A small-molecule ligand and the protein it binds are described below.
Small molecule (SMILES): CC(=O)N[C@@H]1[C@@H](O)[C@H](O)[C@@H](CO)O[C@H]1O

Binding-site contacts:
Ligand atom C1 contacts residue SER219 of chain 1.A at 4.2 Å.
Ligand atom C8 contacts residue SER219 of chain 1.A at 3.9 Å.
Ligand atom C2 contacts residue ASN165 of chain 1.E at 2.5 Å.
Ligand atom C7 contacts residue ASN165 of chain 1.E at 3.1 Å.
Ligand atom C8 contacts residue ASN165 of chain 1.E at 4.4 Å.
Ligand atom C6 contacts residue THR167 of chain 1.E at 4.2 Å.
Ligand atom N2 contacts residue SER219 of chain 1.A at 3.6 Å (h-bond).
Ligand atom C1 contacts residue ASN165 of chain 1.E at 1.4 Å.
Ligand atom C7 contacts residue SER219 of chain 1.A at 4.0 Å.
Ligand atom C5 contacts residue ILE244 of chain 1.E at 4.4 Å (hydrophobic).
Ligand atom C2 contacts residue SER219 of chain 1.A at 4.4 Å.
Ligand atom O6 contacts residue ILE244 of chain 1.E at 3.4 Å.
Ligand atom C6 contacts residue ILE244 of chain 1.E at 4.4 Å (hydrophobic).
Ligand atom O7 contacts residue ASN165 of chain 1.E at 2.8 Å (h-bond).
Ligand atom O6 contacts residue THR167 of chain 1.E at 3.2 Å.
Ligand atom C4 contacts residue ASN165 of chain 1.E at 4.2 Å.
Ligand atom O5 contacts residue ASN165 of chain 1.E at 2.3 Å (h-bond).
Ligand atom C3 contacts residue ASN165 of chain 1.E at 3.8 Å.
Ligand atom N2 contacts residue ASN165 of chain 1.E at 3.0 Å (h-bond).
Ligand atom C5 contacts residue ASN165 of chain 1.E at 3.6 Å.
Ligand atom O3 contacts residue ARG222 of chain 1.A at 4.3 Å.

Sequence of chain 1.A:
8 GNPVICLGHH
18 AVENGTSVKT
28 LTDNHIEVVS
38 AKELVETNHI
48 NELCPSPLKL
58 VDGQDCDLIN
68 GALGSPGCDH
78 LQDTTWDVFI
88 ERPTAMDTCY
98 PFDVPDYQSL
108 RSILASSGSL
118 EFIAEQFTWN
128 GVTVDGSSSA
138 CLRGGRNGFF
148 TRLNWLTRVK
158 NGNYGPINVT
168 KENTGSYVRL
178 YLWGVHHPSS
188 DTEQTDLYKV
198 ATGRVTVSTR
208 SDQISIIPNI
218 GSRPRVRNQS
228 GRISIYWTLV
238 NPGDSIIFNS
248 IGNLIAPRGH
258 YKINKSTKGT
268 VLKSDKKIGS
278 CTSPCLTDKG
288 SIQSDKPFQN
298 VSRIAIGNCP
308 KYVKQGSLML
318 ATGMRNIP

Sequence of chain 1.E:
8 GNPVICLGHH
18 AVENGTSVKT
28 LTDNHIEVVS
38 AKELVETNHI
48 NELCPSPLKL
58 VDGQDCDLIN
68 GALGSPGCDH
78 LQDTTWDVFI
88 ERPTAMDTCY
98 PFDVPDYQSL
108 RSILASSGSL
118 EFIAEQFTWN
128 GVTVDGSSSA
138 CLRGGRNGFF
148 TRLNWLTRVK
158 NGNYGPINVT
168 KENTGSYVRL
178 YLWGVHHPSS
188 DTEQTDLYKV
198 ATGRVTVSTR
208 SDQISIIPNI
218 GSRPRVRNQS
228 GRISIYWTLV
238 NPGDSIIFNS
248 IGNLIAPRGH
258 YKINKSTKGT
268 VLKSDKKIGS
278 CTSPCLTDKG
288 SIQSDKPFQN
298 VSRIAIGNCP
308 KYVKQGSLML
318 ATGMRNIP